A protein and the small-molecule ligand that binds it are described below.
Small molecule (SMILES): CC(=O)N[C@H]1[C@H](O[C@H]2[C@H](O)[C@@H](NC(C)=O)CO[C@@H]2CO)O[C@H](CO)[C@@H](O)[C@@H]1O

Binding-site contacts:
Ligand atom N2 contacts residue THR232 of chain 1.D at 4.1 Å.
Ligand atom C1 contacts residue ILE229 of chain 1.D at 4.1 Å (hydrophobic).
Ligand atom C8 contacts residue THR232 of chain 1.D at 3.9 Å.
Ligand atom O5 contacts residue ILE229 of chain 1.D at 3.3 Å.
Ligand atom C1 contacts residue ARG168 of chain 1.D at 4.3 Å.
Ligand atom N2 contacts residue ARG168 of chain 1.D at 4.4 Å.
Ligand atom N2 contacts residue ASN230 of chain 1.D at 2.9 Å (h-bond).
Ligand atom O6 contacts residue ARG168 of chain 1.D at 4.3 Å.
Ligand atom C3 contacts residue ASN230 of chain 1.D at 3.7 Å.
Ligand atom C5 contacts residue ILE229 of chain 1.D at 4.2 Å (hydrophobic).
Ligand atom C8 contacts residue LEU259 of chain 1.D at 4.5 Å (hydrophobic).
Ligand atom C6 contacts residue ILE229 of chain 1.D at 4.0 Å (hydrophobic).
Ligand atom C4 contacts residue ASN230 of chain 1.D at 4.1 Å.
Ligand atom C8 contacts residue VAL188 of chain 1.D at 3.8 Å (hydrophobic).
Ligand atom C8 contacts residue THR261 of chain 1.D at 3.7 Å.
Ligand atom C6 contacts residue VAL188 of chain 1.D at 4.4 Å (hydrophobic).
Ligand atom O6 contacts residue VAL188 of chain 1.D at 3.4 Å.
Ligand atom O7 contacts residue ASN230 of chain 1.D at 4.2 Å.
Ligand atom O6 contacts residue ILE229 of chain 1.D at 3.5 Å.
Ligand atom C7 contacts residue ASN230 of chain 1.D at 3.8 Å.
Ligand atom C5 contacts residue ARG168 of chain 1.D at 3.8 Å.
Ligand atom C1 contacts residue ASN230 of chain 1.D at 1.4 Å.
Ligand atom C5 contacts residue ASN230 of chain 1.D at 3.6 Å.
Ligand atom C2 contacts residue ASN230 of chain 1.D at 2.4 Å.
Ligand atom O5 contacts residue ARG168 of chain 1.D at 4.3 Å.
Ligand atom O5 contacts residue ASN230 of chain 1.D at 2.3 Å (h-bond).

Sequence of chain 1.D:
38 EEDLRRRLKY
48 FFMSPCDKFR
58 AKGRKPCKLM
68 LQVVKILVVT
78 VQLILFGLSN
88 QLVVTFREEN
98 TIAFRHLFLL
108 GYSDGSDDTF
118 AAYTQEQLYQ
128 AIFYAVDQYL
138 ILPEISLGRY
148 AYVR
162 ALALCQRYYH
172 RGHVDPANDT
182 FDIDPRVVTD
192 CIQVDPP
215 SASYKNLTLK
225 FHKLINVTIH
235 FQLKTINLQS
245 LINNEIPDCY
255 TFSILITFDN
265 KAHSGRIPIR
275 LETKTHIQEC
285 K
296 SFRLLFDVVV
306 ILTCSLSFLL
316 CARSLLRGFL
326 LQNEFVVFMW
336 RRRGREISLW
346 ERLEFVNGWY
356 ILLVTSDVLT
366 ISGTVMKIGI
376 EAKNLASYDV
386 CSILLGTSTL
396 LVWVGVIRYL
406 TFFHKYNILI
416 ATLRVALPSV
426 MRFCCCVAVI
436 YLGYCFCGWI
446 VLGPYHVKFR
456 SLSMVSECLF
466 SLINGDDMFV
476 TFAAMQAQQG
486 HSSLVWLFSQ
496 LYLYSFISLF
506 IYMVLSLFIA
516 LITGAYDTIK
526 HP